This small molecule binds to this protein.
Small molecule (SMILES): CC(C)[C@H](NC(=O)[C@@H](NC(=O)[C@H](C)NC(=O)[C@@H]1CCCN1C(=O)[C@@H](N)Cc1ccccc1)[C@@H](C)OP(=O)(O)O)C(=O)O

Sequence of chain 2.A:
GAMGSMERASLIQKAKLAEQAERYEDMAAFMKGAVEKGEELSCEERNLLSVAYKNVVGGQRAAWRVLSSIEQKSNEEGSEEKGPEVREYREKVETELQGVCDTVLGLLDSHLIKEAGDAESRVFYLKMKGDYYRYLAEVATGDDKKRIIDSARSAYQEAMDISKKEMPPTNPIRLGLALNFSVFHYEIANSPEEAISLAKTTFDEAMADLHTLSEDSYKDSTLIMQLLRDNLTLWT

Binding-site contacts:
Ligand atom O contacts residue LYS127 of chain 2.A at 2.9 Å (salt-bridge).
Ligand atom CA contacts residue LEU179 of chain 2.A at 3.8 Å (hydrophobic).
Ligand atom CG1 contacts residue LEU179 of chain 2.A at 3.8 Å (hydrophobic).
Ligand atom CG2 contacts residue GLY176 of chain 2.A at 3.5 Å.
Ligand atom O contacts residue VAL183 of chain 2.A at 3.4 Å.
Ligand atom CG2 contacts residue ASN180 of chain 2.A at 3.6 Å.
Ligand atom O contacts residue ASN231 of chain 2.A at 3.1 Å (h-bond).
Ligand atom C contacts residue ASN231 of chain 2.A at 3.7 Å.
Ligand atom CG2 contacts residue VAL183 of chain 2.A at 3.6 Å (hydrophobic).
Ligand atom C contacts residue LYS127 of chain 2.A at 3.8 Å.
Ligand atom CB contacts residue ASN231 of chain 2.A at 3.5 Å.
Ligand atom N contacts residue ASN180 of chain 2.A at 3.0 Å (h-bond).
Ligand atom C contacts residue ASN180 of chain 2.A at 3.6 Å.
Ligand atom O3P contacts residue ARG134 of chain 2.A at 2.9 Å (salt-bridge).
Ligand atom CA contacts residue ASN231 of chain 2.A at 3.8 Å.
Ligand atom CG contacts residue ARG65 of chain 2.A at 3.9 Å.
Ligand atom O1P contacts residue ARG61 of chain 2.A at 2.8 Å (salt-bridge).
Ligand atom CG2 contacts residue ARG134 of chain 2.A at 3.8 Å.
Ligand atom CB contacts residue ASN231 of chain 2.A at 3.7 Å.
Ligand atom CG1 contacts residue LEU227 of chain 2.A at 3.5 Å (hydrophobic).
Ligand atom CA contacts residue ASN180 of chain 2.A at 3.2 Å.
Ligand atom O3P contacts residue LYS54 of chain 2.A at 3.6 Å.
Ligand atom O contacts residue LYS54 of chain 2.A at 3.2 Å (salt-bridge).
Ligand atom N contacts residue ASN231 of chain 2.A at 2.8 Å (h-bond).
Ligand atom C contacts residue LYS54 of chain 2.A at 3.8 Å.
Ligand atom O2P contacts residue ARG134 of chain 2.A at 2.9 Å (salt-bridge).
Ligand atom P contacts residue ARG61 of chain 2.A at 3.6 Å.
Ligand atom O2P contacts residue ARG61 of chain 2.A at 3.0 Å (salt-bridge).
Ligand atom P contacts residue ARG134 of chain 2.A at 3.8 Å.
Ligand atom CA contacts residue ASN231 of chain 2.A at 3.5 Å.
Ligand atom OXT contacts residue LYS54 of chain 2.A at 4.0 Å.
Ligand atom CG contacts residue VAL183 of chain 2.A at 3.8 Å (hydrophobic).
Ligand atom O3P contacts residue TYR135 of chain 2.A at 2.6 Å (h-bond).
Ligand atom O contacts residue ASN180 of chain 2.A at 2.8 Å (h-bond).
Ligand atom CB contacts residue TRP235 of chain 2.A at 3.8 Å (hydrophobic).
Ligand atom CD2 contacts residue ARG65 of chain 2.A at 3.7 Å.
Ligand atom CB contacts residue ASN180 of chain 2.A at 3.2 Å.
Ligand atom N contacts residue LEU179 of chain 2.A at 3.9 Å.
Ligand atom P contacts residue TYR135 of chain 2.A at 3.8 Å.
Ligand atom O contacts residue LEU179 of chain 2.A at 3.4 Å.